The protein below binds the small molecule below.
Small molecule (SMILES): N[C@@H](CCC(=O)O)C(=O)O

Binding-site contacts:
Ligand atom O contacts residue GLY141 of chain 2.A at 3.2 Å.
Ligand atom CA contacts residue GLU193 of chain 2.A at 3.3 Å.
Ligand atom O contacts residue TYR61 of chain 2.A at 3.5 Å.
Ligand atom CB contacts residue LEU138 of chain 2.A at 4.1 Å (hydrophobic).
Ligand atom N contacts residue PRO89 of chain 2.A at 3.0 Å (h-bond).
Ligand atom OE1 contacts residue GLU193 of chain 2.A at 3.7 Å.
Ligand atom N contacts residue GLU193 of chain 2.A at 2.7 Å (salt-bridge).
Ligand atom CD contacts residue LEU138 of chain 2.A at 4.1 Å (hydrophobic).
Ligand atom CB contacts residue TYR61 of chain 2.A at 3.6 Å (hydrophobic).
Ligand atom C contacts residue GLY141 of chain 2.A at 4.3 Å.
Ligand atom CD contacts residue THR143 of chain 2.A at 3.4 Å.
Ligand atom OXT contacts residue THR91 of chain 2.A at 3.0 Å (h-bond).
Ligand atom C contacts residue ARG96 of chain 2.A at 3.4 Å.
Ligand atom CD contacts residue GLU193 of chain 2.A at 4.0 Å.
Ligand atom CG contacts residue LEU138 of chain 2.A at 3.9 Å (hydrophobic).
Ligand atom OE2 contacts residue GLY141 of chain 2.A at 3.7 Å.
Ligand atom N contacts residue SER142 of chain 2.A at 4.0 Å.
Ligand atom O contacts residue ARG96 of chain 2.A at 2.8 Å (salt-bridge).
Ligand atom CB contacts residue GLU193 of chain 2.A at 4.1 Å.
Ligand atom C contacts residue SER142 of chain 2.A at 3.4 Å.
Ligand atom O contacts residue SER142 of chain 2.A at 2.8 Å (h-bond).
Ligand atom N contacts residue THR91 of chain 2.A at 2.9 Å (h-bond).
Ligand atom OXT contacts residue SER142 of chain 2.A at 3.9 Å.
Ligand atom CA contacts residue PRO89 of chain 2.A at 4.1 Å (hydrophobic).
Ligand atom CA contacts residue THR91 of chain 2.A at 3.5 Å.
Ligand atom CG contacts residue GLU193 of chain 2.A at 3.7 Å.
Ligand atom N contacts residue TYR220 of chain 2.A at 3.7 Å.
Ligand atom CA contacts residue TYR61 of chain 2.A at 4.1 Å (hydrophobic).
Ligand atom OE1 contacts residue THR143 of chain 2.A at 2.7 Å (h-bond).
Ligand atom C contacts residue TYR61 of chain 2.A at 3.7 Å (hydrophobic).
Ligand atom C contacts residue PRO89 of chain 2.A at 4.3 Å (hydrophobic).
Ligand atom C contacts residue THR91 of chain 2.A at 3.7 Å.
Ligand atom OE2 contacts residue THR143 of chain 2.A at 3.1 Å (h-bond).
Ligand atom OXT contacts residue LEU90 of chain 2.A at 3.6 Å.
Ligand atom CA contacts residue SER142 of chain 2.A at 3.3 Å.
Ligand atom OXT contacts residue PRO89 of chain 2.A at 3.7 Å.
Ligand atom OE2 contacts residue SER142 of chain 2.A at 3.4 Å (h-bond).
Ligand atom N contacts residue TYR61 of chain 2.A at 4.1 Å.
Ligand atom OXT contacts residue ARG96 of chain 2.A at 2.8 Å (salt-bridge).
Ligand atom OXT contacts residue TYR61 of chain 2.A at 3.5 Å.

Sequence of chain 2.A:
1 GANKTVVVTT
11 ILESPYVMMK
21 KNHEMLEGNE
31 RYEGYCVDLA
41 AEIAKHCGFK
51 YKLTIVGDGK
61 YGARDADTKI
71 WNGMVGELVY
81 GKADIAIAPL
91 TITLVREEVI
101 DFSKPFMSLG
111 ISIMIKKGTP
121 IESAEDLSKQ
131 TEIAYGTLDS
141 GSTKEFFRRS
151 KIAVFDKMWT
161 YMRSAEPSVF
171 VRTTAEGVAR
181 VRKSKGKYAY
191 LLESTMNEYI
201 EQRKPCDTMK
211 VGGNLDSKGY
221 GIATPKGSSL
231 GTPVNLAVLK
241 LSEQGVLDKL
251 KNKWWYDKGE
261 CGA